Binding-site contacts:
Ligand atom C20 contacts residue LYS350 of chain 1.B at 3.4 Å.
Ligand atom C05 contacts residue LEU253 of chain 1.B at 3.7 Å (hydrophobic).
Ligand atom C13 contacts residue LEU246 of chain 1.B at 3.4 Å (hydrophobic).
Ligand atom C14 contacts residue LEU246 of chain 1.B at 3.7 Å (hydrophobic).
Ligand atom C10 contacts residue LEU240 of chain 1.B at 3.6 Å (hydrophobic).
Ligand atom C10 contacts residue VAL236 of chain 1.B at 3.5 Å (hydrophobic).
Ligand atom C09 contacts residue LEU240 of chain 1.B at 3.7 Å (hydrophobic).
Ligand atom C03 contacts residue ALA248 of chain 1.B at 3.8 Å (hydrophobic).
Ligand atom C22 contacts residue ASN256 of chain 1.B at 3.6 Å.
Ligand atom N25 contacts residue ASN256 of chain 1.B at 3.6 Å.
Ligand atom C15 contacts residue LYS350 of chain 1.B at 3.6 Å.
Ligand atom O01 contacts residue LYS252 of chain 1.B at 3.7 Å.
Ligand atom C23 contacts residue ASN256 of chain 1.B at 3.3 Å.
Ligand atom C18 contacts residue ALA314 of chain 1.B at 3.7 Å (hydrophobic).
Ligand atom N08 contacts residue ALA248 of chain 1.B at 3.8 Å.
Ligand atom N06 contacts residue ALA248 of chain 1.B at 3.5 Å.
Ligand atom N08 contacts residue CYS239 of chain 1.B at 3.8 Å.
Ligand atom C24 contacts residue THR179 of chain 1.A at 3.3 Å.
Ligand atom C15 contacts residue ALA315 of chain 1.B at 3.5 Å (hydrophobic).
Ligand atom C15 contacts residue ALA352 of chain 1.B at 3.7 Å (hydrophobic).
Ligand atom C02 contacts residue LEU246 of chain 1.B at 3.7 Å (hydrophobic).
Ligand atom N04 contacts residue LEU253 of chain 1.B at 3.8 Å.
Ligand atom C22 contacts residue VAL313 of chain 1.B at 3.7 Å (hydrophobic).
Ligand atom O01 contacts residue LEU246 of chain 1.B at 3.3 Å.
Ligand atom N25 contacts residue THR179 of chain 1.A at 2.6 Å (h-bond).
Ligand atom C16 contacts residue ILE316 of chain 1.B at 3.5 Å (hydrophobic).
Ligand atom C16 contacts residue ALA315 of chain 1.B at 3.5 Å (hydrophobic).
Ligand atom C05 contacts residue LEU246 of chain 1.B at 3.8 Å (hydrophobic).
Ligand atom C20 contacts residue ASN256 of chain 1.B at 3.5 Å.
Ligand atom C12 contacts residue LEU246 of chain 1.B at 3.7 Å (hydrophobic).
Ligand atom C10 contacts residue LEU253 of chain 1.B at 3.6 Å (hydrophobic).
Ligand atom C02 contacts residue THR179 of chain 1.A at 3.7 Å.
Ligand atom N06 contacts residue LEU253 of chain 1.B at 3.4 Å.
Ligand atom C23 contacts residue LYS350 of chain 1.B at 3.5 Å.
Ligand atom C23 contacts residue THR179 of chain 1.A at 3.2 Å.
Ligand atom C19 contacts residue MET257 of chain 1.B at 3.5 Å (hydrophobic).
Ligand atom N11 contacts residue CYS239 of chain 1.B at 3.6 Å.
Ligand atom C22 contacts residue ASN348 of chain 1.B at 3.6 Å.
Ligand atom O21 contacts residue LYS350 of chain 1.B at 3.2 Å.
Ligand atom C07 contacts residue ALA248 of chain 1.B at 3.7 Å (hydrophobic).

Sequence of chain 1.A:
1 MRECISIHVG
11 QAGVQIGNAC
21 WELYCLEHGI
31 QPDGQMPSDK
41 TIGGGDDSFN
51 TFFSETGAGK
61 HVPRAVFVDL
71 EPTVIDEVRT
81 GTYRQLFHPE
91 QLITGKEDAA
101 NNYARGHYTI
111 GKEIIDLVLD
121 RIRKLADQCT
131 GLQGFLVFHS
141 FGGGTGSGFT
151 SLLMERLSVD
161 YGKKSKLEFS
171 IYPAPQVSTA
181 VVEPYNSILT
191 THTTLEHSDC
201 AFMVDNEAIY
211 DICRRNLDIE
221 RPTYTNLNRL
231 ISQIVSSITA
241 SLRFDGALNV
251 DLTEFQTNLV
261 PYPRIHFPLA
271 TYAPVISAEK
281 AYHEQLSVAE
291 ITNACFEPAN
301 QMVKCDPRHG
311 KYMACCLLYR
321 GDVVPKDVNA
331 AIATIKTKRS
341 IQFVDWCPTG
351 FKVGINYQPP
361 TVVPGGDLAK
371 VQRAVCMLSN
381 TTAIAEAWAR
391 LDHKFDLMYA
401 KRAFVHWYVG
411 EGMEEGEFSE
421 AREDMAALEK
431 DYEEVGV

The protein below binds the small molecule below.
Small molecule (SMILES): CCNc1nc2c(c(N3CC(=O)Nc4cc(OC)ccc43)n1)CCC2

Sequence of chain 1.B:
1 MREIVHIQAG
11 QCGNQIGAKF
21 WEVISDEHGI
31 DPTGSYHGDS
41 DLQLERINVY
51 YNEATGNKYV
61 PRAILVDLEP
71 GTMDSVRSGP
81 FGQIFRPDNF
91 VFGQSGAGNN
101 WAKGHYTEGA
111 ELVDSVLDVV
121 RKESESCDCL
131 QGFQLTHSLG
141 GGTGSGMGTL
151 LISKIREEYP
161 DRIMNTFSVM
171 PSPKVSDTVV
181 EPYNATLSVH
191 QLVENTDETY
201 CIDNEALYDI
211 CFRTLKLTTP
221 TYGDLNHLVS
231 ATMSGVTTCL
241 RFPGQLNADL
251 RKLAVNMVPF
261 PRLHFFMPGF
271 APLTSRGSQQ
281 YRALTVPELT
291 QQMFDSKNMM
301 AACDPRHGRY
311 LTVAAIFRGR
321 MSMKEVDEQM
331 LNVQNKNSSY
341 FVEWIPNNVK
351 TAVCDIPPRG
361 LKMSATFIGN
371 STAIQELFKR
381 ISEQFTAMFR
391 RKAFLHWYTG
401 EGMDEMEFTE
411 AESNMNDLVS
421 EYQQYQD